Binding-site contacts:
Ligand atom N1 contacts residue GLY294 of chain 1.C at 2.8 Å (h-bond).
Ligand atom O3A contacts residue LEU381 of chain 1.D at 3.6 Å.
Ligand atom O3' contacts residue LYS46 of chain 1.C at 3.6 Å (salt-bridge).
Ligand atom O2C contacts residue ASN264 of chain 1.C at 3.3 Å (h-bond).
Ligand atom C8 contacts residue LEU233 of chain 1.C at 3.6 Å (hydrophobic).
Ligand atom O2D contacts residue ARG267 of chain 1.C at 2.9 Å (salt-bridge).
Ligand atom C5 contacts residue TYR380 of chain 1.D at 3.5 Å (hydrophobic).
Ligand atom O2D contacts residue ARG27 of chain 1.C at 3.2 Å (salt-bridge).
Ligand atom PD contacts residue ARG216 of chain 1.C at 3.7 Å.
Ligand atom O4' contacts residue TYR380 of chain 1.D at 3.6 Å.
Ligand atom O1D contacts residue LYS220 of chain 1.C at 3.2 Å (salt-bridge).
Ligand atom O1C contacts residue LYS46 of chain 1.C at 2.3 Å (salt-bridge).
Ligand atom O2C contacts residue LYS220 of chain 1.C at 2.6 Å (salt-bridge).
Ligand atom N7 contacts residue LEU233 of chain 1.C at 3.7 Å.
Ligand atom O3C contacts residue LYS46 of chain 1.C at 3.0 Å (salt-bridge).
Ligand atom O6 contacts residue GLY294 of chain 1.C at 3.6 Å.
Ligand atom O1A contacts residue MG1 of chain 1.S at 3.3 Å.
Ligand atom C6 contacts residue TYR380 of chain 1.D at 3.3 Å (hydrophobic).
Ligand atom N3 contacts residue TYR380 of chain 1.D at 3.4 Å (h-bond).
Ligand atom N7 contacts residue TYR380 of chain 1.D at 3.7 Å.
Ligand atom O3B contacts residue MG1 of chain 1.S at 2.3 Å.
Ligand atom C2 contacts residue GLY294 of chain 1.C at 3.3 Å.
Ligand atom N2 contacts residue TYR380 of chain 1.D at 3.4 Å (h-bond).
Ligand atom PC contacts residue LYS46 of chain 1.C at 3.1 Å.
Ligand atom O1A contacts residue TYR380 of chain 1.D at 3.6 Å.
Ligand atom O3D contacts residue ARG27 of chain 1.C at 2.6 Å (salt-bridge).
Ligand atom N9 contacts residue TYR380 of chain 1.D at 3.7 Å.
Ligand atom O2' contacts residue LYS220 of chain 1.C at 3.2 Å (salt-bridge).
Ligand atom O3D contacts residue ARG216 of chain 1.C at 2.8 Å (salt-bridge).
Ligand atom O3C contacts residue ASN264 of chain 1.C at 3.7 Å.
Ligand atom O2B contacts residue LYS415 of chain 1.D at 2.4 Å (salt-bridge).
Ligand atom C4 contacts residue TYR380 of chain 1.D at 3.4 Å (hydrophobic).
Ligand atom N2 contacts residue GLY294 of chain 1.C at 3.0 Å (h-bond).
Ligand atom N3 contacts residue ARG216 of chain 1.C at 3.5 Å (salt-bridge).
Ligand atom C2 contacts residue ARG216 of chain 1.C at 3.7 Å.
Ligand atom O1A contacts residue LEU381 of chain 1.D at 3.0 Å (h-bond).
Ligand atom N1 contacts residue TYR380 of chain 1.D at 3.2 Å (h-bond).
Ligand atom C2 contacts residue TYR380 of chain 1.D at 3.1 Å (hydrophobic).
Ligand atom O6 contacts residue TYR380 of chain 1.D at 3.5 Å.
Ligand atom O1D contacts residue ARG216 of chain 1.C at 3.7 Å.

The protein below binds the small molecule below.
Small molecule (SMILES): Nc1nc2c(ncn2[C@@H]2O[C@H](CO[P](=O)(O)OP(=O)(O)O)[C@@H](O[P](=O)(O)OP(=O)(O)O)[C@H]2O)c(=O)[nH]1

Sequence of chain 1.D:
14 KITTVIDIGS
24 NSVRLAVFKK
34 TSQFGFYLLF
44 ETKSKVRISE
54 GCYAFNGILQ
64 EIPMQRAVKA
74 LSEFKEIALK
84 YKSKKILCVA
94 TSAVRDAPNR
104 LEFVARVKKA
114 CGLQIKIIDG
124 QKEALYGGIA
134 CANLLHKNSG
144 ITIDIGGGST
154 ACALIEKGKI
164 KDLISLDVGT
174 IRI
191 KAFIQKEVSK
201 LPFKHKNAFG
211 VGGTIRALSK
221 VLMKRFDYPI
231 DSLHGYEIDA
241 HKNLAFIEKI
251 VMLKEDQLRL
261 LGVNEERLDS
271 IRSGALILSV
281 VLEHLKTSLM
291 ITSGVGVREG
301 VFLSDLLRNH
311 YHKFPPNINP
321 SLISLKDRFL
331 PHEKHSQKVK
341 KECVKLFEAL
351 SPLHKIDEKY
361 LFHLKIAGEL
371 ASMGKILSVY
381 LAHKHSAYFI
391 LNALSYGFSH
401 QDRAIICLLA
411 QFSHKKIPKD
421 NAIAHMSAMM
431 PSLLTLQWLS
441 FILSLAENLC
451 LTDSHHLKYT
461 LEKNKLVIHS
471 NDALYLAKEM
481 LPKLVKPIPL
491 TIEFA

Sequence of chain 1.C:
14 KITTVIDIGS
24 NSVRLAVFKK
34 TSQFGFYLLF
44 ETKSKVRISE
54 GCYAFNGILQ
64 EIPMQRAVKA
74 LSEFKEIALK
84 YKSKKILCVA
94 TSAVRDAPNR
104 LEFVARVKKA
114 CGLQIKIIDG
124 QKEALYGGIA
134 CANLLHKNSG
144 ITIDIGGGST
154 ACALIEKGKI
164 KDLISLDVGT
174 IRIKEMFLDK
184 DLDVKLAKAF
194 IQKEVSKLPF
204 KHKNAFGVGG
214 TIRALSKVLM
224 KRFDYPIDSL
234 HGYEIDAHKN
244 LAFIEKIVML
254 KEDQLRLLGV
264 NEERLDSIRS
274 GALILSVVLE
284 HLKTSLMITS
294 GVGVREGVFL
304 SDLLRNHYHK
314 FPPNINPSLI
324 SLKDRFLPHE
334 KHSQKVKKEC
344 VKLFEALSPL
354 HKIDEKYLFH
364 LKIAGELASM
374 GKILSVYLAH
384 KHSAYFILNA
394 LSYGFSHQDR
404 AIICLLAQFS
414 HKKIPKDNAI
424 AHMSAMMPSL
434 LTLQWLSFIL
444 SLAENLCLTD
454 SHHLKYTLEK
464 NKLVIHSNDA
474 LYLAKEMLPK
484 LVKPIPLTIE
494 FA